Binding-site contacts:
Ligand atom C2 contacts residue ARG122 of chain 1.A at 3.4 Å.
Ligand atom C2' contacts residue GLN72 of chain 1.A at 3.5 Å.
Ligand atom C2 contacts residue GLY149 of chain 1.A at 3.6 Å.
Ligand atom C3' contacts residue GLU121 of chain 1.A at 3.5 Å.
Ligand atom C1' contacts residue GLU121 of chain 1.A at 3.6 Å.
Ligand atom C6 contacts residue ILE222 of chain 1.A at 3.6 Å (hydrophobic).
Ligand atom O3' contacts residue LEU126 of chain 1.A at 3.2 Å.
Ligand atom O4' contacts residue GLY99 of chain 1.A at 3.3 Å.
Ligand atom C2' contacts residue GLU121 of chain 1.A at 3.5 Å.
Ligand atom C4' contacts residue GLU121 of chain 1.A at 3.6 Å.
Ligand atom O2' contacts residue ILE123 of chain 1.A at 3.6 Å.
Ligand atom N3 contacts residue GLY99 of chain 1.A at 3.5 Å.
Ligand atom C2 contacts residue GLY147 of chain 1.A at 3.6 Å.
Ligand atom O5' contacts residue NA1 of chain 1.F at 3.1 Å (h-bond).
Ligand atom C2 contacts residue ILE120 of chain 1.A at 3.3 Å (hydrophobic).
Ligand atom N3 contacts residue GLU121 of chain 1.A at 3.5 Å.
Ligand atom O3' contacts residue GLY101 of chain 1.A at 3.4 Å.
Ligand atom N1 contacts residue GLY149 of chain 1.A at 2.6 Å (h-bond).
Ligand atom N1 contacts residue GLY147 of chain 1.A at 3.4 Å (h-bond).
Ligand atom C4' contacts residue GLY99 of chain 1.A at 3.5 Å.
Ligand atom C5' contacts residue THR165 of chain 1.A at 3.5 Å.
Ligand atom C3' contacts residue GLN72 of chain 1.A at 3.4 Å.
Ligand atom N6 contacts residue SER150 of chain 1.A at 3.6 Å.
Ligand atom N7 contacts residue ARG122 of chain 1.A at 3.5 Å.
Ligand atom C5 contacts residue LEU221 of chain 1.A at 3.5 Å (hydrophobic).
Ligand atom N6 contacts residue GLY149 of chain 1.A at 3.4 Å (h-bond).
Ligand atom N7 contacts residue ILE222 of chain 1.A at 3.0 Å (h-bond).
Ligand atom C2 contacts residue GLU121 of chain 1.A at 3.6 Å.
Ligand atom O2' contacts residue GLN72 of chain 1.A at 3.6 Å.
Ligand atom N6 contacts residue ASP148 of chain 1.A at 2.8 Å (salt-bridge).
Ligand atom C5 contacts residue ARG122 of chain 1.A at 3.5 Å.
Ligand atom N3 contacts residue ILE120 of chain 1.A at 3.4 Å (h-bond).
Ligand atom C6 contacts residue GLY149 of chain 1.A at 3.5 Å.
Ligand atom O3' contacts residue GLU121 of chain 1.A at 2.7 Å (salt-bridge).
Ligand atom O5' contacts residue THR73 of chain 1.A at 3.5 Å (h-bond).
Ligand atom O2' contacts residue GLU121 of chain 1.A at 2.8 Å (salt-bridge).
Ligand atom N6 contacts residue ILE222 of chain 1.A at 2.9 Å (h-bond).
Ligand atom O3' contacts residue GLN72 of chain 1.A at 3.5 Å.
Ligand atom N3 contacts residue ARG122 of chain 1.A at 3.3 Å (salt-bridge).
Ligand atom N7 contacts residue LEU221 of chain 1.A at 3.4 Å.

A small-molecule ligand and the protein it binds are described below.
Small molecule (SMILES): Nc1ncnc2c1ncn2[C@@H]1O[C@H](CO)[C@@H](O)[C@H]1O

Sequence of chain 1.A:
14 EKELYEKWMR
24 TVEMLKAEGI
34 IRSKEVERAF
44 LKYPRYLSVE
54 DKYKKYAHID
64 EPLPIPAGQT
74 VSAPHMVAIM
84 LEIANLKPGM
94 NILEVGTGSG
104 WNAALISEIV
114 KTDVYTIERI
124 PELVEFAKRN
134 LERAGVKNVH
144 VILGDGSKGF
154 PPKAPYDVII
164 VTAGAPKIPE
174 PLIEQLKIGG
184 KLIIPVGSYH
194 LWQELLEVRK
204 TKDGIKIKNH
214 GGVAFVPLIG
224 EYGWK